Sequence of chain 1.B:
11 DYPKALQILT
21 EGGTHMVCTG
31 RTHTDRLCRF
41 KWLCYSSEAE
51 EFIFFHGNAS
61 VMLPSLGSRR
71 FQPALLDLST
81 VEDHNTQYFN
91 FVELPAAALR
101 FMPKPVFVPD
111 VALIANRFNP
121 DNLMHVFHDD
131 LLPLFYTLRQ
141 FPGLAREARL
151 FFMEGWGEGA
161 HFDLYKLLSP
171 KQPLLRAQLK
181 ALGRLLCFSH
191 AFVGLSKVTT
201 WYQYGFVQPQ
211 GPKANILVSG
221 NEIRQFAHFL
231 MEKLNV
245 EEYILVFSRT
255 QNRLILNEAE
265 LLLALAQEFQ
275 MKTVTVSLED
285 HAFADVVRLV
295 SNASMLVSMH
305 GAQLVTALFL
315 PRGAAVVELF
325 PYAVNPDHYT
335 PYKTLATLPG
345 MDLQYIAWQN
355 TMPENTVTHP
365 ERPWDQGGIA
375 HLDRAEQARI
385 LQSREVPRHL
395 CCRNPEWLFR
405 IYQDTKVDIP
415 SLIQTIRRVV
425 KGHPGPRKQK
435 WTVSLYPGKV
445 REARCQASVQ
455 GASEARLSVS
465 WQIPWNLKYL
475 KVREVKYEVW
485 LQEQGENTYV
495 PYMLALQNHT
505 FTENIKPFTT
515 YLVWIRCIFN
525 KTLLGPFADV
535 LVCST

The protein below binds the small molecule below.
Small molecule (SMILES): CC(=O)N[C@@H]1[C@@H](O)[C@H](O)[C@@H](CO)O[C@H]1O

Sequence of chain 1.A:
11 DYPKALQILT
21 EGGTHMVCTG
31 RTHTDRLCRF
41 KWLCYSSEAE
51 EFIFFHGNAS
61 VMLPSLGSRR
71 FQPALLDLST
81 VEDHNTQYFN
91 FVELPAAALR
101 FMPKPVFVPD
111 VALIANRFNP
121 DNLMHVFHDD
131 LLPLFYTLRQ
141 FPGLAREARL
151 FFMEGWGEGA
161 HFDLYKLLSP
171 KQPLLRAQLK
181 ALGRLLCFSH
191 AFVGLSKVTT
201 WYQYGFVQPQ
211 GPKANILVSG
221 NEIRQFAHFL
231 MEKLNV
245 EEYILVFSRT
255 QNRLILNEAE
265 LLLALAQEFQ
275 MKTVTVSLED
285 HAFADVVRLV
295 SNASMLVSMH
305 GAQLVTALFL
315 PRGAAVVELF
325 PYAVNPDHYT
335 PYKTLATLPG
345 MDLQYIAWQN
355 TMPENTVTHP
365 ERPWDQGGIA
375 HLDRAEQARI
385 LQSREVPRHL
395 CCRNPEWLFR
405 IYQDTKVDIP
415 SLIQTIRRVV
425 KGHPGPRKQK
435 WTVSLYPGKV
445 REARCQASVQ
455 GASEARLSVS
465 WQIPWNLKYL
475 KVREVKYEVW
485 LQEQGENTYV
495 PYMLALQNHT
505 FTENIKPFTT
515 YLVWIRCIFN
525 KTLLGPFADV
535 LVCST

Binding-site contacts:
Ligand atom C4 contacts residue ASN58 of chain 1.B at 4.2 Å.
Ligand atom C8 contacts residue ASN58 of chain 1.B at 3.3 Å.
Ligand atom O5 contacts residue ASN58 of chain 1.B at 2.4 Å (h-bond).
Ligand atom N2 contacts residue ASN58 of chain 1.B at 2.9 Å (h-bond).
Ligand atom C3 contacts residue ASN58 of chain 1.B at 3.8 Å.
Ligand atom C1 contacts residue ASN58 of chain 1.B at 1.4 Å.
Ligand atom C7 contacts residue ASN58 of chain 1.B at 3.2 Å.
Ligand atom O5 contacts residue GLU21 of chain 1.B at 4.4 Å.
Ligand atom C8 contacts residue HIS228 of chain 1.A at 3.5 Å.
Ligand atom N2 contacts residue HIS228 of chain 1.A at 4.4 Å.
Ligand atom C5 contacts residue GLU21 of chain 1.B at 3.8 Å.
Ligand atom C6 contacts residue GLU21 of chain 1.B at 3.5 Å.
Ligand atom O7 contacts residue ASN58 of chain 1.B at 3.2 Å (h-bond).
Ligand atom C2 contacts residue ASN58 of chain 1.B at 2.5 Å.
Ligand atom O6 contacts residue GLU21 of chain 1.B at 3.3 Å (salt-bridge).
Ligand atom O7 contacts residue HIS228 of chain 1.A at 3.9 Å.
Ligand atom C5 contacts residue ASN58 of chain 1.B at 3.7 Å.
Ligand atom C8 contacts residue GLN225 of chain 1.A at 3.7 Å.
Ligand atom C7 contacts residue HIS228 of chain 1.A at 3.9 Å.